The small molecule below binds the protein below.
Small molecule (SMILES): C[C@@H]1O[C@@H](O)[C@@H](O)[C@H](O)[C@@H]1O

Binding-site contacts:
Ligand atom C4 contacts residue HIS18 of chain 1.D at 3.8 Å.
Ligand atom C4 contacts residue GLU39 of chain 1.D at 4.0 Å.
Ligand atom C2 contacts residue HIS88 of chain 1.D at 3.4 Å.
Ligand atom C1 contacts residue ARG227 of chain 1.D at 3.7 Å.
Ligand atom C1 contacts residue ASP198 of chain 1.D at 2.7 Å.
Ligand atom C4 contacts residue TRP285 of chain 1.D at 3.6 Å (hydrophobic).
Ligand atom C4 contacts residue ASP198 of chain 1.D at 4.2 Å.
Ligand atom O1 contacts residue ILE264 of chain 1.D at 4.0 Å.
Ligand atom C5 contacts residue ASP198 of chain 1.D at 4.0 Å.
Ligand atom C2 contacts residue ASP198 of chain 1.D at 3.2 Å.
Ligand atom O3 contacts residue TYR37 of chain 1.D at 3.4 Å.
Ligand atom C6 contacts residue ASP240 of chain 1.D at 3.4 Å.
Ligand atom O1 contacts residue ASP198 of chain 1.D at 3.5 Å (salt-bridge).
Ligand atom O3 contacts residue GLU39 of chain 1.D at 2.4 Å (salt-bridge).
Ligand atom O4 contacts residue HIS18 of chain 1.D at 2.7 Å (h-bond).
Ligand atom C3 contacts residue TYR37 of chain 1.D at 4.2 Å (hydrophobic).
Ligand atom O3 contacts residue TRP285 of chain 1.D at 3.9 Å.
Ligand atom O3 contacts residue TRP40 of chain 1.D at 3.2 Å (h-bond).
Ligand atom O4 contacts residue HIS87 of chain 1.D at 2.9 Å (h-bond).
Ligand atom C5 contacts residue ARG227 of chain 1.D at 4.1 Å.
Ligand atom O2 contacts residue ASP198 of chain 1.D at 4.0 Å.
Ligand atom C4 contacts residue HIS87 of chain 1.D at 4.1 Å.
Ligand atom O1 contacts residue ARG227 of chain 1.D at 3.4 Å (salt-bridge).
Ligand atom O2 contacts residue TRP40 of chain 1.D at 2.9 Å (h-bond).
Ligand atom O5 contacts residue ASP240 of chain 1.D at 3.9 Å.
Ligand atom C3 contacts residue TRP285 of chain 1.D at 4.2 Å (hydrophobic).
Ligand atom C3 contacts residue GLU39 of chain 1.D at 3.6 Å.
Ligand atom C2 contacts residue TRP40 of chain 1.D at 3.8 Å (hydrophobic).
Ligand atom O1 contacts residue ASP240 of chain 1.D at 3.3 Å (salt-bridge).
Ligand atom O5 contacts residue ASP198 of chain 1.D at 2.7 Å (salt-bridge).
Ligand atom C6 contacts residue TRP285 of chain 1.D at 3.5 Å (hydrophobic).
Ligand atom O2 contacts residue HIS88 of chain 1.D at 2.7 Å.
Ligand atom O5 contacts residue ARG227 of chain 1.D at 3.2 Å (salt-bridge).
Ligand atom C5 contacts residue TRP285 of chain 1.D at 3.9 Å (hydrophobic).
Ligand atom O1 contacts residue VAL199 of chain 1.D at 3.9 Å.
Ligand atom O4 contacts residue TYR131 of chain 1.D at 4.0 Å.
Ligand atom C5 contacts residue ASP240 of chain 1.D at 3.6 Å.
Ligand atom O4 contacts residue ASP198 of chain 1.D at 3.8 Å.
Ligand atom C6 contacts residue ARG227 of chain 1.D at 3.9 Å.
Ligand atom C3 contacts residue TRP40 of chain 1.D at 4.0 Å (hydrophobic).

Sequence of chain 1.D:
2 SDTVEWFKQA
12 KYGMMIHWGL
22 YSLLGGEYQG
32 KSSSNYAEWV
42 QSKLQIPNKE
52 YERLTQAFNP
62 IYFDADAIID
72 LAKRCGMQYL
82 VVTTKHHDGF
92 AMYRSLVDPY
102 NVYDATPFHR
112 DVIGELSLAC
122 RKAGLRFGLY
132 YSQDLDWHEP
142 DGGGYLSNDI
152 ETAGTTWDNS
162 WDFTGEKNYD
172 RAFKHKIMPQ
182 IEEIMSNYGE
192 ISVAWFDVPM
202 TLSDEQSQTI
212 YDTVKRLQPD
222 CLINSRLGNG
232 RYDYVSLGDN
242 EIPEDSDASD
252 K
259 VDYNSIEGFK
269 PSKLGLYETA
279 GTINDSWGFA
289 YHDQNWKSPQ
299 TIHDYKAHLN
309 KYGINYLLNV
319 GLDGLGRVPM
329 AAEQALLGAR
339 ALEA